Sequence of chain 1.C:
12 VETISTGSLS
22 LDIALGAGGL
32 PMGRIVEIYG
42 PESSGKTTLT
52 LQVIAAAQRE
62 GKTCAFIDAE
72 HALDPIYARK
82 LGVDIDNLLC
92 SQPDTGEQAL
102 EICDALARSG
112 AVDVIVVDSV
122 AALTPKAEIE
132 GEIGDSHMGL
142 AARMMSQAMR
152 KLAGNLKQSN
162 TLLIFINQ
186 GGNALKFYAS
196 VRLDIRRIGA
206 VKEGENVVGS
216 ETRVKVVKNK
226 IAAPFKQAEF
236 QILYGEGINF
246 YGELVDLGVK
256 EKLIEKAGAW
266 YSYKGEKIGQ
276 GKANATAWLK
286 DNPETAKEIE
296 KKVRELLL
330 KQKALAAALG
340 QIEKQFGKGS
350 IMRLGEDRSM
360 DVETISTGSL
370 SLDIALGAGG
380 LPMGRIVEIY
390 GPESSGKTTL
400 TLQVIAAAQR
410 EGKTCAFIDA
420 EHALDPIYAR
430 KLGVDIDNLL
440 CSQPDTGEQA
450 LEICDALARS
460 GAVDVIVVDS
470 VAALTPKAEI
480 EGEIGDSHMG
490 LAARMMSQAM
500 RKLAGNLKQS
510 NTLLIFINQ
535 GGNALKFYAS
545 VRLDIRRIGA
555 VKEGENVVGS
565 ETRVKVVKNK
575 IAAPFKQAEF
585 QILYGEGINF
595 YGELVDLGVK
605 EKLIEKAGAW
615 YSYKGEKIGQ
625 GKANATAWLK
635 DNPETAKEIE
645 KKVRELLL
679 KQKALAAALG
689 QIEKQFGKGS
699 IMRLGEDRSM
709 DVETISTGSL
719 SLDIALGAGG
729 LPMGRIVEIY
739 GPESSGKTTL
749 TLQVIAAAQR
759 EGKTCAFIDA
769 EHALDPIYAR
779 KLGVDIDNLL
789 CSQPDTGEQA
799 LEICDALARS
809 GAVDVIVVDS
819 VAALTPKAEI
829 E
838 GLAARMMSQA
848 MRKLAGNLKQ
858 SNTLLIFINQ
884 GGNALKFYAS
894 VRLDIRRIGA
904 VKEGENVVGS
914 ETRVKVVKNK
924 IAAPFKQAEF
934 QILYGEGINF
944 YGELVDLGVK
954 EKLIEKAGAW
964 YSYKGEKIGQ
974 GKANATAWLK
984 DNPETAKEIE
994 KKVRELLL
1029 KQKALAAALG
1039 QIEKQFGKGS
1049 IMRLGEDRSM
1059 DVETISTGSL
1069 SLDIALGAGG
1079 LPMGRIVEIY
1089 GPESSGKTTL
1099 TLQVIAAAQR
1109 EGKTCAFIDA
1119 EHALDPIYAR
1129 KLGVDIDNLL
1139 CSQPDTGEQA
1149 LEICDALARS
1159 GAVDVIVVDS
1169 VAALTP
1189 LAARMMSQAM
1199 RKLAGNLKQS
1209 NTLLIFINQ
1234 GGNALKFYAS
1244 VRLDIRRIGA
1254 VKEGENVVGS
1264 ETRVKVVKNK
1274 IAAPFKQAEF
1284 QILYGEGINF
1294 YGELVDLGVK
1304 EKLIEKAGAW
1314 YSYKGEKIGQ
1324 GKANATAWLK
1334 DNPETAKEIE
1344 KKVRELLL

Binding-site contacts:
Ligand atom N7 contacts residue TYR1126 of chain 1.C at 3.8 Å.
Ligand atom C5' contacts residue THR1097 of chain 1.C at 3.2 Å.
Ligand atom N6 contacts residue ASP1123 of chain 1.C at 3.5 Å (salt-bridge).
Ligand atom O1B contacts residue LYS1095 of chain 1.C at 2.6 Å.
Ligand atom O1A contacts residue THR1097 of chain 1.C at 2.8 Å (h-bond).
Ligand atom O3A contacts residue GLY1094 of chain 1.C at 3.4 Å (h-bond).
Ligand atom O4' contacts residue TYR1126 of chain 1.C at 3.2 Å (h-bond).
Ligand atom C1' contacts residue TYR1287 of chain 1.C at 3.5 Å (hydrophobic).
Ligand atom C4 contacts residue TYR1126 of chain 1.C at 3.4 Å (hydrophobic).
Ligand atom O2B contacts residue LYS1095 of chain 1.C at 2.7 Å (salt-bridge).
Ligand atom O3A contacts residue SER1093 of chain 1.C at 3.8 Å.
Ligand atom O2B contacts residue MG1 of chain 1.BA at 2.6 Å.
Ligand atom PB contacts residue MG1 of chain 1.BA at 3.8 Å.
Ligand atom O1B contacts residue SER1092 of chain 1.C at 3.3 Å (h-bond).
Ligand atom O1A contacts residue THR1096 of chain 1.C at 3.0 Å (h-bond).
Ligand atom O5' contacts residue GLY1094 of chain 1.C at 3.5 Å.
Ligand atom C6 contacts residue TYR1126 of chain 1.C at 3.5 Å (hydrophobic).
Ligand atom O2G contacts residue GLU1091 of chain 1.C at 3.7 Å.
Ligand atom PB contacts residue LYS1095 of chain 1.C at 3.0 Å.
Ligand atom N3B contacts residue SER1092 of chain 1.C at 3.8 Å.
Ligand atom O1B contacts residue PRO1090 of chain 1.C at 3.8 Å.
Ligand atom O1G contacts residue LYS1095 of chain 1.C at 3.8 Å.
Ligand atom O3A contacts residue LYS1095 of chain 1.C at 3.4 Å (salt-bridge).
Ligand atom O1B contacts residue GLU1091 of chain 1.C at 3.8 Å.
Ligand atom O2B contacts residue THR1096 of chain 1.C at 3.1 Å (h-bond).
Ligand atom O2' contacts residue TYR1287 of chain 1.C at 3.1 Å.
Ligand atom O2G contacts residue GLN1217 of chain 1.C at 3.6 Å.
Ligand atom N3 contacts residue TYR1287 of chain 1.C at 3.7 Å.
Ligand atom N9 contacts residue TYR1126 of chain 1.C at 3.8 Å.
Ligand atom O2G contacts residue LYS1095 of chain 1.C at 3.5 Å (salt-bridge).
Ligand atom C2 contacts residue TYR1126 of chain 1.C at 3.5 Å (hydrophobic).
Ligand atom C5' contacts residue GLY1094 of chain 1.C at 3.7 Å.
Ligand atom O3' contacts residue TYR1287 of chain 1.C at 3.8 Å.
Ligand atom O1G contacts residue GLU1119 of chain 1.C at 3.4 Å (salt-bridge).
Ligand atom O1A contacts residue LYS1095 of chain 1.C at 3.5 Å (salt-bridge).
Ligand atom O1G contacts residue MG1 of chain 1.BA at 2.7 Å.
Ligand atom O1A contacts residue GLY1094 of chain 1.C at 3.2 Å.
Ligand atom C5 contacts residue TYR1126 of chain 1.C at 3.4 Å (hydrophobic).
Ligand atom N3 contacts residue TYR1126 of chain 1.C at 3.3 Å.
Ligand atom N1 contacts residue TYR1126 of chain 1.C at 3.7 Å.

A protein and the small-molecule ligand that binds it are described below.
Small molecule (SMILES): Nc1ncnc2c1ncn2[C@@H]1O[C@H](CO[P](=O)(O)O[P](=O)(O)NP(=O)(O)O)[C@@H](O)[C@H]1O